Sequence of chain 1.B:
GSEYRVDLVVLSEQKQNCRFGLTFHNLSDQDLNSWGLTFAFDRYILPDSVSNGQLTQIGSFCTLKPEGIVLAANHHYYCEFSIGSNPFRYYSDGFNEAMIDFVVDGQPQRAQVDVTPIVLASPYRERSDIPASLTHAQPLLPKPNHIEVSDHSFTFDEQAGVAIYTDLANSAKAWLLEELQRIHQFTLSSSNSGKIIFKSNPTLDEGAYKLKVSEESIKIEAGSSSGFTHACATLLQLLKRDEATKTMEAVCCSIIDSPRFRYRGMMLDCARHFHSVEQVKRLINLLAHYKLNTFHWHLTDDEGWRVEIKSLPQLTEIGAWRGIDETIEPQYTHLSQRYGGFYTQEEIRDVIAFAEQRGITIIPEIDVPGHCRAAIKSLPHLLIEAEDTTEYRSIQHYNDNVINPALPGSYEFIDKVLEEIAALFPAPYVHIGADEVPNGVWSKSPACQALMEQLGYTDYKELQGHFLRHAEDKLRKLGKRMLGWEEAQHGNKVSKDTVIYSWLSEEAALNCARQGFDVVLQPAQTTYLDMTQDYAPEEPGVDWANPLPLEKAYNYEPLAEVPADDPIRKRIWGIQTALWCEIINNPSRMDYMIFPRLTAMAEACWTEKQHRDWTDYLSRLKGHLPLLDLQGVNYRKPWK

Binding-site contacts:
Ligand atom C2 contacts residue GLU438 of chain 1.B at 3.3 Å.
Ligand atom S1 contacts residue TRP582 of chain 1.B at 3.4 Å.
Ligand atom O6 contacts residue TYR530 of chain 1.B at 3.6 Å.
Ligand atom O3 contacts residue GLN398 of chain 1.B at 3.8 Å.
Ligand atom C4 contacts residue TRP582 of chain 1.B at 3.8 Å (hydrophobic).
Ligand atom C5 contacts residue GLU584 of chain 1.B at 4.1 Å.
Ligand atom C8 contacts residue ASP437 of chain 1.B at 3.4 Å.
Ligand atom C6 contacts residue TRP546 of chain 1.B at 3.5 Å (hydrophobic).
Ligand atom C1 contacts residue GLU438 of chain 1.B at 3.7 Å.
Ligand atom N2 contacts residue HIS373 of chain 1.B at 4.1 Å.
Ligand atom C8 contacts residue TRP487 of chain 1.B at 3.3 Å (hydrophobic).
Ligand atom C5 contacts residue TRP582 of chain 1.B at 3.6 Å (hydrophobic).
Ligand atom S1 contacts residue TRP505 of chain 1.B at 3.5 Å.
Ligand atom O4 contacts residue TRP582 of chain 1.B at 3.1 Å.
Ligand atom N2 contacts residue ASP437 of chain 1.B at 2.6 Å (salt-bridge).
Ligand atom O4 contacts residue ARG274 of chain 1.B at 3.0 Å (salt-bridge).
Ligand atom N2 contacts residue GLU438 of chain 1.B at 3.6 Å (salt-bridge).
Ligand atom C7 contacts residue TRP582 of chain 1.B at 3.6 Å (hydrophobic).
Ligand atom O6 contacts residue TRP546 of chain 1.B at 3.0 Å (h-bond).
Ligand atom C7 contacts residue TRP505 of chain 1.B at 4.0 Å (hydrophobic).
Ligand atom C8 contacts residue TRP582 of chain 1.B at 3.5 Å (hydrophobic).
Ligand atom S1 contacts residue TYR530 of chain 1.B at 3.2 Å (h-bond).
Ligand atom O6 contacts residue ASP532 of chain 1.B at 2.8 Å (salt-bridge).
Ligand atom O4 contacts residue GLU584 of chain 1.B at 2.6 Å (salt-bridge).
Ligand atom C1 contacts residue TRP505 of chain 1.B at 3.5 Å (hydrophobic).
Ligand atom C6 contacts residue ASP532 of chain 1.B at 3.5 Å.
Ligand atom O5 contacts residue TRP546 of chain 1.B at 3.7 Å.
Ligand atom O3 contacts residue GLU438 of chain 1.B at 3.9 Å.
Ligand atom C4 contacts residue ARG274 of chain 1.B at 4.0 Å.
Ligand atom C3 contacts residue ARG274 of chain 1.B at 3.9 Å.
Ligand atom O6 contacts residue TRP582 of chain 1.B at 3.5 Å.
Ligand atom C3 contacts residue TRP582 of chain 1.B at 3.7 Å (hydrophobic).
Ligand atom C5 contacts residue TRP546 of chain 1.B at 4.1 Å (hydrophobic).
Ligand atom C6 contacts residue TRP582 of chain 1.B at 3.9 Å (hydrophobic).
Ligand atom C4 contacts residue GLU584 of chain 1.B at 3.2 Å.
Ligand atom O3 contacts residue HIS373 of chain 1.B at 3.2 Å.
Ligand atom C6 contacts residue GLU584 of chain 1.B at 3.6 Å.
Ligand atom C2 contacts residue ASP437 of chain 1.B at 3.8 Å.
Ligand atom C7 contacts residue ASP437 of chain 1.B at 3.4 Å.
Ligand atom O3 contacts residue ARG274 of chain 1.B at 2.6 Å (salt-bridge).

This protein binds this small molecule.
Small molecule (SMILES): CC1=N[C@@H]2[C@@H](O)[C@H](O)[C@@H](CO)O[C@@H]2S1